Binding-site contacts:
Ligand atom C2 contacts residue ASN25 of chain 1.C at 2.5 Å.
Ligand atom C6 contacts residue PRO13 of chain 1.C at 2.9 Å (hydrophobic).
Ligand atom C6 contacts residue ASN25 of chain 1.C at 3.9 Å.
Ligand atom O7 contacts residue PRO13 of chain 1.C at 4.5 Å.
Ligand atom C1 contacts residue ASN25 of chain 1.C at 1.5 Å.
Ligand atom O5 contacts residue VAL15 of chain 1.C at 3.7 Å.
Ligand atom O5 contacts residue ASN25 of chain 1.C at 2.6 Å (h-bond).
Ligand atom N2 contacts residue SER12 of chain 1.C at 4.3 Å.
Ligand atom O7 contacts residue SER12 of chain 1.C at 3.0 Å (h-bond).
Ligand atom C5 contacts residue VAL15 of chain 1.C at 4.3 Å (hydrophobic).
Ligand atom C6 contacts residue VAL15 of chain 1.C at 3.9 Å (hydrophobic).
Ligand atom C5 contacts residue PRO13 of chain 1.C at 4.4 Å (hydrophobic).
Ligand atom C2 contacts residue SER12 of chain 1.C at 3.9 Å.
Ligand atom O6 contacts residue VAL15 of chain 1.C at 4.2 Å.
Ligand atom C7 contacts residue ASN25 of chain 1.C at 3.4 Å.
Ligand atom C1 contacts residue VAL15 of chain 1.C at 4.5 Å (hydrophobic).
Ligand atom C1 contacts residue SER12 of chain 1.C at 3.8 Å.
Ligand atom N2 contacts residue ASN25 of chain 1.C at 3.0 Å (h-bond).
Ligand atom C4 contacts residue ASN25 of chain 1.C at 4.2 Å.
Ligand atom C8 contacts residue TYR336 of chain 1.C at 3.6 Å (hydrophobic).
Ligand atom O7 contacts residue ASN25 of chain 1.C at 3.3 Å (h-bond).
Ligand atom C7 contacts residue SER12 of chain 1.C at 3.9 Å.
Ligand atom C5 contacts residue ASN25 of chain 1.C at 3.7 Å.
Ligand atom O6 contacts residue PRO13 of chain 1.C at 3.3 Å (h-bond).
Ligand atom C3 contacts residue ASN25 of chain 1.C at 3.8 Å.

This small molecule binds to this protein.
Small molecule (SMILES): CC(=O)N[C@H]1[C@H](O[C@H]2[C@H](O)[C@@H](NC(C)=O)CO[C@@H]2CO)O[C@H](CO)[C@@H](O)[C@@H]1O

Sequence of chain 1.C:
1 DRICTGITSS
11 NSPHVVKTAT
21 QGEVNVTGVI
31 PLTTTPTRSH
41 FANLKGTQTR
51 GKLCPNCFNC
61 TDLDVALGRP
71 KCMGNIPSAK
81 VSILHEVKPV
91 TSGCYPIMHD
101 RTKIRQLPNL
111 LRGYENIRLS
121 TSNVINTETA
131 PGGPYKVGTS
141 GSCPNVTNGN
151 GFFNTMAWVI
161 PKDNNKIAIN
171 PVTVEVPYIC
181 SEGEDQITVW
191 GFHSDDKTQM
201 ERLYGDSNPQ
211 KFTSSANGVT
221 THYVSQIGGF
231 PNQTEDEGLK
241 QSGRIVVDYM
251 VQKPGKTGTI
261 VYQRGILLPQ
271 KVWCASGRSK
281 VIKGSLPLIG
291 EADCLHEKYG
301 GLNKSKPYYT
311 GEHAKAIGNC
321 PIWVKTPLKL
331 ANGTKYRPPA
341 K